Binding-site contacts:
Ligand atom O5 contacts residue ASN156 of chain 3.B at 2.3 Å (h-bond).
Ligand atom C2 contacts residue ASN156 of chain 3.B at 2.4 Å.
Ligand atom C1 contacts residue ASN156 of chain 3.B at 1.4 Å.
Ligand atom C5 contacts residue ASN156 of chain 3.B at 3.6 Å.
Ligand atom N2 contacts residue ASN156 of chain 3.B at 2.9 Å (h-bond).
Ligand atom C7 contacts residue ASN156 of chain 3.B at 3.5 Å.
Ligand atom C8 contacts residue PHE168 of chain 3.B at 4.4 Å (hydrophobic).
Ligand atom C4 contacts residue ASN156 of chain 3.B at 4.2 Å.
Ligand atom C3 contacts residue ASN156 of chain 3.B at 3.8 Å.
Ligand atom O7 contacts residue ASN156 of chain 3.B at 3.7 Å.

Sequence of chain 3.B:
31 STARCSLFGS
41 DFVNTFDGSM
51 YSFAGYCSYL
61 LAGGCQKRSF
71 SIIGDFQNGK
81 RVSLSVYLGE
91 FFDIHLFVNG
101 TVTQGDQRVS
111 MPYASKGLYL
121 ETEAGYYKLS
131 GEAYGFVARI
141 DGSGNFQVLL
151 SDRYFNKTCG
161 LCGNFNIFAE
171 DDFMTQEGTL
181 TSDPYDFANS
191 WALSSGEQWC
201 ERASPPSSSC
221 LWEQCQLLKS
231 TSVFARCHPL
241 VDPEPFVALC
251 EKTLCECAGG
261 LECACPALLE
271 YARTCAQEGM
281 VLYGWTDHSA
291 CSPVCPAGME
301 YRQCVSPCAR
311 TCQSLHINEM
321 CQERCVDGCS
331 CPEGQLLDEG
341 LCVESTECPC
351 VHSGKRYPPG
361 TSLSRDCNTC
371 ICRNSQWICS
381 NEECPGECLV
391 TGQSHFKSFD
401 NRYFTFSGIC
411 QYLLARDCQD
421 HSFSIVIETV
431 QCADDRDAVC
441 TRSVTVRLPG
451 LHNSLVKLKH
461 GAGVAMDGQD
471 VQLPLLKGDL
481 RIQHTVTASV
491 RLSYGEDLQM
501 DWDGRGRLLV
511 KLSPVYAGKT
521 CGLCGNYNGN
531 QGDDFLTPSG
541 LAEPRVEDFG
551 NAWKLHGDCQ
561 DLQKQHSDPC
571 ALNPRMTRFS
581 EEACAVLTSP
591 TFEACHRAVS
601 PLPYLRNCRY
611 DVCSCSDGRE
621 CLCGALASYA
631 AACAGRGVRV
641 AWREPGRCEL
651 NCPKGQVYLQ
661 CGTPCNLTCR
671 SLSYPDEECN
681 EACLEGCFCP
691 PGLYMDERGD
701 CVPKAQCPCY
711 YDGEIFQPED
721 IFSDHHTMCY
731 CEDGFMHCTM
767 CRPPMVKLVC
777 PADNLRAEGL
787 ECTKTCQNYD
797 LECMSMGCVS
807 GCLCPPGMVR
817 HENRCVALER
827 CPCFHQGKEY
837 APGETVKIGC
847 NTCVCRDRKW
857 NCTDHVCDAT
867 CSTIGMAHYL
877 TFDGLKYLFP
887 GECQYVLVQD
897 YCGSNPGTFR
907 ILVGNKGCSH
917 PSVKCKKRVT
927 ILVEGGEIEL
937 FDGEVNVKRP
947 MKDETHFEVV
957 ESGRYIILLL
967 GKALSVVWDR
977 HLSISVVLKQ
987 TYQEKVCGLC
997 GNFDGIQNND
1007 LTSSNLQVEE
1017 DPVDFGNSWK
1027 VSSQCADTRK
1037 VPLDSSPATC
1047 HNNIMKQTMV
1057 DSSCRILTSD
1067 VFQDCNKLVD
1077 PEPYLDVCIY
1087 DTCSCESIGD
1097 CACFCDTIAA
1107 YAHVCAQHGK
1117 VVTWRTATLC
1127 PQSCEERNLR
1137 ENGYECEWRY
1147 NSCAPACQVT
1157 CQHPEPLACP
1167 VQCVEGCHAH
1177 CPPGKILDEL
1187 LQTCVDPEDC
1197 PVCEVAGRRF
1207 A

A protein and the small-molecule ligand that binds it are described below.
Small molecule (SMILES): CC(=O)N[C@@H]1[C@@H](O)[C@H](O)[C@@H](CO)O[C@H]1O